Binding-site contacts:
Ligand atom C1 contacts residue VAL449 of chain 1.A at 4.4 Å (hydrophobic).
Ligand atom C4 contacts residue VAL449 of chain 1.A at 4.4 Å (hydrophobic).
Ligand atom C6 contacts residue GLY383 of chain 1.A at 4.1 Å.
Ligand atom C7 contacts residue ASN267 of chain 1.A at 3.7 Å.
Ligand atom N2 contacts residue SER450 of chain 1.A at 4.0 Å.
Ligand atom C5 contacts residue ASN267 of chain 1.A at 3.7 Å.
Ligand atom C8 contacts residue VAL259 of chain 1.A at 4.3 Å (hydrophobic).
Ligand atom C8 contacts residue ASN267 of chain 1.A at 3.9 Å.
Ligand atom C5 contacts residue VAL449 of chain 1.A at 4.0 Å (hydrophobic).
Ligand atom C4 contacts residue ASN267 of chain 1.A at 4.2 Å.
Ligand atom O5 contacts residue LYS257 of chain 1.A at 4.1 Å.
Ligand atom O4 contacts residue VAL449 of chain 1.A at 4.2 Å.
Ligand atom O7 contacts residue ASN381 of chain 1.A at 4.0 Å.
Ligand atom N2 contacts residue ASN267 of chain 1.A at 2.8 Å (h-bond).
Ligand atom O6 contacts residue GLY383 of chain 1.A at 3.1 Å (h-bond).
Ligand atom C7 contacts residue ASN381 of chain 1.A at 4.2 Å.
Ligand atom C2 contacts residue ASN267 of chain 1.A at 2.5 Å.
Ligand atom C6 contacts residue CYS382 of chain 1.A at 4.3 Å (hydrophobic).
Ligand atom C3 contacts residue VAL449 of chain 1.A at 4.0 Å (hydrophobic).
Ligand atom C2 contacts residue SER450 of chain 1.A at 4.5 Å.
Ligand atom C1 contacts residue ASN267 of chain 1.A at 1.5 Å.
Ligand atom C3 contacts residue ASN267 of chain 1.A at 3.8 Å.
Ligand atom O7 contacts residue PRO217 of chain 1.A at 3.8 Å.
Ligand atom O3 contacts residue CYS382 of chain 1.A at 4.4 Å.
Ligand atom O6 contacts residue CYS382 of chain 1.A at 3.9 Å.
Ligand atom O5 contacts residue ASN267 of chain 1.A at 2.4 Å (h-bond).
Ligand atom C1 contacts residue SER450 of chain 1.A at 4.0 Å.
Ligand atom C8 contacts residue ASN381 of chain 1.A at 3.5 Å.

This small molecule binds to this protein.
Small molecule (SMILES): CC(=O)N[C@H]1[C@H](O[C@H]2[C@H](O)[C@@H](NC(C)=O)CO[C@@H]2CO)O[C@H](CO)[C@@H](O[C@@H]2O[C@H](CO[C@H]3O[C@H](CO)[C@@H](O)[C@H](O)[C@@H]3O)[C@@H](O)[C@H](O)[C@@H]2O)[C@@H]1O

Sequence of chain 1.A:
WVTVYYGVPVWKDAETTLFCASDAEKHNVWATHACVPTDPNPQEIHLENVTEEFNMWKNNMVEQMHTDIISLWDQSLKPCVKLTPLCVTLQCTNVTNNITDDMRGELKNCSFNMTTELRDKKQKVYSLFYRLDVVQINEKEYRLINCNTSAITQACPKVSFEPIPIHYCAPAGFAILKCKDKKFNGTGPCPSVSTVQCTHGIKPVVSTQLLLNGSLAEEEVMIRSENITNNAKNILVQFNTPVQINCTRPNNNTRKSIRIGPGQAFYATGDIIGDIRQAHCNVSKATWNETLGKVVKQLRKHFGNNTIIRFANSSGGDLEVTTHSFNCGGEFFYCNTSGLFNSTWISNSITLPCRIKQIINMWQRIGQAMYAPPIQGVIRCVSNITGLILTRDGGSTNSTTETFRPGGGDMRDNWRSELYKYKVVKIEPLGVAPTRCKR